Sequence of chain 1.A:
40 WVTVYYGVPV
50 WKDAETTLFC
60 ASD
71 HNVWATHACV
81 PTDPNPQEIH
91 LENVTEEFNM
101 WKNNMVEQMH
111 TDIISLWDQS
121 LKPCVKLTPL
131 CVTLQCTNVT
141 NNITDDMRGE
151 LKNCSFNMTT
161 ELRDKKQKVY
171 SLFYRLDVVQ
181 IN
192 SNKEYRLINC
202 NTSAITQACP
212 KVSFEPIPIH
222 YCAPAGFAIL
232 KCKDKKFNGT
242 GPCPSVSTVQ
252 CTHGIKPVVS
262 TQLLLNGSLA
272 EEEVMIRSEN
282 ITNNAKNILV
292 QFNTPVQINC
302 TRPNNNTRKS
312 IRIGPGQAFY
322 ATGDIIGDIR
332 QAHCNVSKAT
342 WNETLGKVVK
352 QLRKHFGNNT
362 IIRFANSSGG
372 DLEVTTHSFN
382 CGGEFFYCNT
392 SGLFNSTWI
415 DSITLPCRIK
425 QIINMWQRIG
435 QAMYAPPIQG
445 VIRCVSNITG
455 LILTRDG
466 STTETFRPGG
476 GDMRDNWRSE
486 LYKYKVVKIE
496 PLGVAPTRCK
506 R

Binding-site contacts:
Ligand atom O7 contacts residue ASN281 of chain 1.A at 4.3 Å.
Ligand atom C6 contacts residue THR283 of chain 1.A at 4.3 Å.
Ligand atom C7 contacts residue ASN281 of chain 1.A at 3.7 Å.
Ligand atom C5 contacts residue THR283 of chain 1.A at 3.9 Å.
Ligand atom C1 contacts residue ASN284 of chain 1.A at 4.3 Å.
Ligand atom C1 contacts residue THR283 of chain 1.A at 3.6 Å.
Ligand atom C5 contacts residue ASN281 of chain 1.A at 3.6 Å.
Ligand atom C4 contacts residue ASN281 of chain 1.A at 4.1 Å.
Ligand atom O5 contacts residue ASN281 of chain 1.A at 2.4 Å (h-bond).
Ligand atom C3 contacts residue ASN281 of chain 1.A at 3.6 Å.
Ligand atom C1 contacts residue ASN281 of chain 1.A at 1.4 Å.
Ligand atom C2 contacts residue ASN281 of chain 1.A at 2.3 Å.
Ligand atom N2 contacts residue ASN281 of chain 1.A at 2.8 Å (h-bond).
Ligand atom O5 contacts residue THR283 of chain 1.A at 3.6 Å.
Ligand atom O5 contacts residue ASN284 of chain 1.A at 3.6 Å.

A small-molecule ligand and the protein it binds are described below.
Small molecule (SMILES): CC(=O)N[C@@H]1[C@@H](O)[C@H](O)[C@@H](CO)O[C@H]1O